Sequence of chain 44.C:
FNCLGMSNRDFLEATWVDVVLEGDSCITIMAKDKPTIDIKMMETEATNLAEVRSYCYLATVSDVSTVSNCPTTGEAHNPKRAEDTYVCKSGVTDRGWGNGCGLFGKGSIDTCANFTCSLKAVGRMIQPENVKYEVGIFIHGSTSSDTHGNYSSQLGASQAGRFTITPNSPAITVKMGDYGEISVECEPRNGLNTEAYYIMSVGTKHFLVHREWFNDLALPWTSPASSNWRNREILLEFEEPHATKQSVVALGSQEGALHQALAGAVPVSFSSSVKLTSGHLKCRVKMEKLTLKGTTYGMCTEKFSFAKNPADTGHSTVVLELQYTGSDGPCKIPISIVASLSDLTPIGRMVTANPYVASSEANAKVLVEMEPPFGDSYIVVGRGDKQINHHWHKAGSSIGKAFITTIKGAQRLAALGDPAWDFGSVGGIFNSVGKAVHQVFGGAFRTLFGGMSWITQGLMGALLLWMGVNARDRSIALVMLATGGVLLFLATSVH

Binding-site contacts:
Ligand atom O5 contacts residue SER157 of chain 44.C at 3.5 Å (h-bond).
Ligand atom C6 contacts residue SER157 of chain 44.C at 4.1 Å.
Ligand atom C1 contacts residue SER157 of chain 44.C at 4.2 Å.
Ligand atom O6 contacts residue SER157 of chain 44.C at 4.4 Å.
Ligand atom C7 contacts residue ASN154 of chain 44.C at 3.4 Å.
Ligand atom C8 contacts residue ASN154 of chain 44.C at 3.8 Å.
Ligand atom C3 contacts residue ASN154 of chain 44.C at 3.9 Å.
Ligand atom O5 contacts residue SER156 of chain 44.C at 4.3 Å.
Ligand atom O7 contacts residue ASN154 of chain 44.C at 3.8 Å.
Ligand atom O5 contacts residue ASN154 of chain 44.C at 2.3 Å (h-bond).
Ligand atom C2 contacts residue ASN154 of chain 44.C at 2.5 Å.
Ligand atom C5 contacts residue ASN154 of chain 44.C at 3.6 Å.
Ligand atom C5 contacts residue SER157 of chain 44.C at 4.3 Å.
Ligand atom C4 contacts residue ASN154 of chain 44.C at 4.2 Å.
Ligand atom C1 contacts residue SER156 of chain 44.C at 4.1 Å.
Ligand atom C5 contacts residue SER156 of chain 44.C at 4.4 Å.
Ligand atom C1 contacts residue ASN154 of chain 44.C at 1.4 Å.
Ligand atom N2 contacts residue ASN154 of chain 44.C at 3.1 Å (h-bond).

This small molecule binds to this protein.
Small molecule (SMILES): CC(=O)N[C@@H]1[C@@H](O)[C@H](O)[C@@H](CO)O[C@H]1O